Sequence of chain 1.B:
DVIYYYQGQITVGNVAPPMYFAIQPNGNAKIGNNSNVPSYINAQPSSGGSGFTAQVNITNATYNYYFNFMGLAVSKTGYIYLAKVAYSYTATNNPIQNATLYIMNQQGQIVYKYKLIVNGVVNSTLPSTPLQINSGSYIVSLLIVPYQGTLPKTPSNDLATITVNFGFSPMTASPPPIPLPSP

Binding-site contacts:
Ligand atom C6 contacts residue LYS138 of chain 1.B at 4.0 Å.
Ligand atom C8 contacts residue GLN120 of chain 1.B at 3.9 Å.
Ligand atom O5 contacts residue ASN121 of chain 1.B at 2.3 Å (h-bond).
Ligand atom C2 contacts residue GLN120 of chain 1.B at 4.4 Å.
Ligand atom C8 contacts residue VAL168 of chain 1.B at 3.4 Å (hydrophobic).
Ligand atom C6 contacts residue VAL141 of chain 1.B at 4.0 Å (hydrophobic).
Ligand atom C7 contacts residue VAL168 of chain 1.B at 4.0 Å (hydrophobic).
Ligand atom C1 contacts residue PRO206 of chain 1.C at 4.5 Å (hydrophobic).
Ligand atom O7 contacts residue TYR86 of chain 1.B at 4.0 Å.
Ligand atom C7 contacts residue PRO206 of chain 1.C at 4.5 Å (hydrophobic).
Ligand atom O5 contacts residue PRO206 of chain 1.C at 4.3 Å.
Ligand atom N2 contacts residue ASN121 of chain 1.B at 2.9 Å (h-bond).
Ligand atom C5 contacts residue ASN142 of chain 1.B at 3.9 Å.
Ligand atom C4 contacts residue ASN121 of chain 1.B at 4.2 Å.
Ligand atom O4 contacts residue ASN142 of chain 1.B at 4.1 Å.
Ligand atom O6 contacts residue LYS138 of chain 1.B at 4.3 Å.
Ligand atom C7 contacts residue ASN121 of chain 1.B at 3.3 Å.
Ligand atom C2 contacts residue ASN121 of chain 1.B at 2.5 Å.
Ligand atom C1 contacts residue ASN121 of chain 1.B at 1.4 Å.
Ligand atom O7 contacts residue VAL168 of chain 1.B at 4.0 Å.
Ligand atom C7 contacts residue GLN120 of chain 1.B at 4.1 Å.
Ligand atom O6 contacts residue VAL141 of chain 1.B at 3.2 Å.
Ligand atom C3 contacts residue ASN121 of chain 1.B at 3.8 Å.
Ligand atom O7 contacts residue PRO206 of chain 1.C at 3.3 Å.
Ligand atom O6 contacts residue ASN142 of chain 1.B at 4.0 Å.
Ligand atom C5 contacts residue VAL141 of chain 1.B at 4.3 Å (hydrophobic).
Ligand atom O7 contacts residue ASN121 of chain 1.B at 3.2 Å (h-bond).
Ligand atom C5 contacts residue ASN121 of chain 1.B at 3.5 Å.
Ligand atom N2 contacts residue GLN120 of chain 1.B at 3.5 Å (h-bond).

Sequence of chain 1.C:
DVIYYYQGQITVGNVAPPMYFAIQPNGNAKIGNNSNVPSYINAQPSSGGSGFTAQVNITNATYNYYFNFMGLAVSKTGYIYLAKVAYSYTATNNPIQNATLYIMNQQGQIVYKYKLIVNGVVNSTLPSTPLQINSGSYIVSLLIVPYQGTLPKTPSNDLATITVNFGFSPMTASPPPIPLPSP

This small molecule binds to this protein.
Small molecule (SMILES): CC(=O)N[C@H]1[C@H](O[C@H]2[C@H](O)[C@@H](NC(C)=O)CO[C@@H]2CO)O[C@H](CO[C@H]2O[C@H](CO)[C@@H](O)[C@H](O)[C@@H]2O)[C@@H](O[C@H]2O[C@H](CO)[C@@H](O)[C@H](O)[C@@H]2O)[C@@H]1O[C@@H]1O[C@H](CS(=O)(=O)O)[C@@H](O[C@@H]2O[C@H](CO)[C@@H](O)[C@H](O)[C@H]2O)[C@H](O)[C@H]1O